Sequence of chain 1.C:
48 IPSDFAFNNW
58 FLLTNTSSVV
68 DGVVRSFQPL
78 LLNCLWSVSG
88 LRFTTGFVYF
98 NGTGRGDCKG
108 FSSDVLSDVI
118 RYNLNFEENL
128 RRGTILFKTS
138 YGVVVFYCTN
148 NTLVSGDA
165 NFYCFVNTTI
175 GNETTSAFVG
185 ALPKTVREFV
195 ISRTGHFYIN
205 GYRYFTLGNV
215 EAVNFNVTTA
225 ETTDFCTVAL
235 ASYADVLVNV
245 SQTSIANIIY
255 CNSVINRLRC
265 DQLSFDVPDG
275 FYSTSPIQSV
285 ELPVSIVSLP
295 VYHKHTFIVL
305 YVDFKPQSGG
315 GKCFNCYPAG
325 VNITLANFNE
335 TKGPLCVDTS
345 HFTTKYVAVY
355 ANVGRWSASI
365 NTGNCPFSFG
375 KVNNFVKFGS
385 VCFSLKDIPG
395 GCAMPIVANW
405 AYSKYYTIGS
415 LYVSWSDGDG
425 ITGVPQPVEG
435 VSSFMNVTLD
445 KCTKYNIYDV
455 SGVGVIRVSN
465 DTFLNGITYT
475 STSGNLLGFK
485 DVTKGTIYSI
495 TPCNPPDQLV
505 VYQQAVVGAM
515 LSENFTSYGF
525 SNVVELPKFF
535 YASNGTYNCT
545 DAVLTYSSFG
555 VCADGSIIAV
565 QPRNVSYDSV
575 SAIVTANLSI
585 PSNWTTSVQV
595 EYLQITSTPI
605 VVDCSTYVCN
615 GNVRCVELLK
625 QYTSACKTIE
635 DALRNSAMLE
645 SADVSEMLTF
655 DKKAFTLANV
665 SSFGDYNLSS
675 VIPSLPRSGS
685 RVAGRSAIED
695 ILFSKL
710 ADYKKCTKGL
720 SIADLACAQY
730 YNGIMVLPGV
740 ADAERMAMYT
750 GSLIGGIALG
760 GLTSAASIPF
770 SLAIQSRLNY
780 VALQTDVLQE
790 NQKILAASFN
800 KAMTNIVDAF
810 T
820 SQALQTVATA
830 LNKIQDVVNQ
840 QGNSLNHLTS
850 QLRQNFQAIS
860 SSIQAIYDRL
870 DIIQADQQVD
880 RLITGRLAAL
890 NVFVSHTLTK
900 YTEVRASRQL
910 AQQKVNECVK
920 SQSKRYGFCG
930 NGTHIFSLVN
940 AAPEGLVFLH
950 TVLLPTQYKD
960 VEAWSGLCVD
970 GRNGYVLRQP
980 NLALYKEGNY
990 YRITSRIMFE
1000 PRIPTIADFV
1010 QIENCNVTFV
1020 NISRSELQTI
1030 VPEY

A small-molecule ligand and the protein it binds are described below.
Small molecule (SMILES): CC(=O)N[C@@H]1[C@@H](O)[C@H](O)[C@@H](CO)O[C@H]1O

Binding-site contacts:
Ligand atom O6 contacts residue THR178 of chain 1.C at 3.2 Å.
Ligand atom O7 contacts residue PHE169 of chain 1.C at 4.3 Å.
Ligand atom C7 contacts residue TYR144 of chain 1.C at 4.2 Å (hydrophobic).
Ligand atom C3 contacts residue ASN171 of chain 1.C at 3.8 Å.
Ligand atom C8 contacts residue VAL142 of chain 1.C at 3.7 Å (hydrophobic).
Ligand atom O7 contacts residue TYR144 of chain 1.C at 3.1 Å.
Ligand atom C2 contacts residue ASN171 of chain 1.C at 2.6 Å.
Ligand atom O5 contacts residue THR179 of chain 1.C at 4.4 Å.
Ligand atom C5 contacts residue ASN171 of chain 1.C at 3.6 Å.
Ligand atom O5 contacts residue ASN171 of chain 1.C at 2.4 Å (h-bond).
Ligand atom C1 contacts residue ASN171 of chain 1.C at 1.4 Å.
Ligand atom C6 contacts residue THR178 of chain 1.C at 4.4 Å.
Ligand atom C4 contacts residue ASN171 of chain 1.C at 4.3 Å.
Ligand atom C7 contacts residue ASN171 of chain 1.C at 3.9 Å.
Ligand atom N2 contacts residue ASN171 of chain 1.C at 3.0 Å (h-bond).